Sequence of chain 1.A:
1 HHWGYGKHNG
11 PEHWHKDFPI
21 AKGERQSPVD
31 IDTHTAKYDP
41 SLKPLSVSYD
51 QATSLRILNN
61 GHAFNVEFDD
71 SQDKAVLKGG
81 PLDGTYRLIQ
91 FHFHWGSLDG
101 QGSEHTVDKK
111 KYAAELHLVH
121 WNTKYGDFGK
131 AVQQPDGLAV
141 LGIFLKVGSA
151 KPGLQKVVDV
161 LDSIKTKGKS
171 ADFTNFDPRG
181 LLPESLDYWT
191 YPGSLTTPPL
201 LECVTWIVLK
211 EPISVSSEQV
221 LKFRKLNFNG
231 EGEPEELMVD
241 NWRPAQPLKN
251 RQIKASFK

Binding-site contacts:
Ligand atom OAP contacts residue VAL119 of chain 1.A at 3.9 Å.
Ligand atom CAB contacts residue LEU195 of chain 1.A at 3.6 Å (hydrophobic).
Ligand atom CAG contacts residue PHE128 of chain 1.A at 4.0 Å (hydrophobic).
Ligand atom OAT contacts residue PRO199 of chain 1.A at 3.6 Å.
Ligand atom CAA contacts residue PHE128 of chain 1.A at 3.6 Å (hydrophobic).
Ligand atom SAN contacts residue THR196 of chain 1.A at 3.9 Å.
Ligand atom CAK contacts residue LEU195 of chain 1.A at 3.9 Å (hydrophobic).
Ligand atom CAM contacts residue THR197 of chain 1.A at 3.3 Å.
Ligand atom OAT contacts residue LEU201 of chain 1.A at 3.7 Å.
Ligand atom OAO contacts residue LEU195 of chain 1.A at 3.3 Å.
Ligand atom CAJ contacts residue HIS92 of chain 1.A at 3.9 Å.
Ligand atom NAQ contacts residue THR196 of chain 1.A at 2.8 Å (h-bond).
Ligand atom NAQ contacts residue ZN1 of chain 1.B at 2.0 Å.
Ligand atom NAQ contacts residue HIS92 of chain 1.A at 3.3 Å (h-bond).
Ligand atom OAP contacts residue HIS117 of chain 1.A at 3.4 Å (h-bond).
Ligand atom OAP contacts residue TRP206 of chain 1.A at 4.0 Å.
Ligand atom CAL contacts residue THR197 of chain 1.A at 3.2 Å.
Ligand atom OAO contacts residue SER194 of chain 1.A at 4.0 Å.
Ligand atom OAO contacts residue TRP206 of chain 1.A at 3.6 Å.
Ligand atom OAO contacts residue THR196 of chain 1.A at 2.9 Å (h-bond).
Ligand atom CAJ contacts residue LEU195 of chain 1.A at 4.0 Å (hydrophobic).
Ligand atom CAL contacts residue LEU195 of chain 1.A at 3.9 Å (hydrophobic).
Ligand atom CAK contacts residue HIS92 of chain 1.A at 4.0 Å.
Ligand atom NAR contacts residue PRO199 of chain 1.A at 3.5 Å.
Ligand atom OAT contacts residue VAL132 of chain 1.A at 3.8 Å.
Ligand atom SAN contacts residue ZN1 of chain 1.B at 3.0 Å.
Ligand atom OAP contacts residue HIS92 of chain 1.A at 3.4 Å.
Ligand atom CAD contacts residue PRO199 of chain 1.A at 3.9 Å (hydrophobic).
Ligand atom SAN contacts residue HIS117 of chain 1.A at 4.0 Å.
Ligand atom OAP contacts residue ZN1 of chain 1.B at 3.0 Å.
Ligand atom CAB contacts residue PRO199 of chain 1.A at 4.0 Å (hydrophobic).
Ligand atom NAQ contacts residue HIS94 of chain 1.A at 3.4 Å (h-bond).
Ligand atom OAP contacts residue VAL140 of chain 1.A at 3.8 Å.
Ligand atom CAI contacts residue GLN90 of chain 1.A at 3.7 Å.
Ligand atom CAA contacts residue LEU195 of chain 1.A at 3.5 Å (hydrophobic).
Ligand atom CAJ contacts residue VAL119 of chain 1.A at 3.8 Å (hydrophobic).
Ligand atom NAQ contacts residue HIS117 of chain 1.A at 3.5 Å (h-bond).
Ligand atom SAN contacts residue HIS92 of chain 1.A at 3.9 Å.
Ligand atom CAC contacts residue PRO199 of chain 1.A at 3.6 Å (hydrophobic).
Ligand atom OAS contacts residue PRO199 of chain 1.A at 3.8 Å.

A protein and the small-molecule ligand that binds it are described below.
Small molecule (SMILES): NS(=O)(=O)c1ccc(Cc2ccc([N+](=O)[O-])cc2)cc1